Sequence of chain 1.B:
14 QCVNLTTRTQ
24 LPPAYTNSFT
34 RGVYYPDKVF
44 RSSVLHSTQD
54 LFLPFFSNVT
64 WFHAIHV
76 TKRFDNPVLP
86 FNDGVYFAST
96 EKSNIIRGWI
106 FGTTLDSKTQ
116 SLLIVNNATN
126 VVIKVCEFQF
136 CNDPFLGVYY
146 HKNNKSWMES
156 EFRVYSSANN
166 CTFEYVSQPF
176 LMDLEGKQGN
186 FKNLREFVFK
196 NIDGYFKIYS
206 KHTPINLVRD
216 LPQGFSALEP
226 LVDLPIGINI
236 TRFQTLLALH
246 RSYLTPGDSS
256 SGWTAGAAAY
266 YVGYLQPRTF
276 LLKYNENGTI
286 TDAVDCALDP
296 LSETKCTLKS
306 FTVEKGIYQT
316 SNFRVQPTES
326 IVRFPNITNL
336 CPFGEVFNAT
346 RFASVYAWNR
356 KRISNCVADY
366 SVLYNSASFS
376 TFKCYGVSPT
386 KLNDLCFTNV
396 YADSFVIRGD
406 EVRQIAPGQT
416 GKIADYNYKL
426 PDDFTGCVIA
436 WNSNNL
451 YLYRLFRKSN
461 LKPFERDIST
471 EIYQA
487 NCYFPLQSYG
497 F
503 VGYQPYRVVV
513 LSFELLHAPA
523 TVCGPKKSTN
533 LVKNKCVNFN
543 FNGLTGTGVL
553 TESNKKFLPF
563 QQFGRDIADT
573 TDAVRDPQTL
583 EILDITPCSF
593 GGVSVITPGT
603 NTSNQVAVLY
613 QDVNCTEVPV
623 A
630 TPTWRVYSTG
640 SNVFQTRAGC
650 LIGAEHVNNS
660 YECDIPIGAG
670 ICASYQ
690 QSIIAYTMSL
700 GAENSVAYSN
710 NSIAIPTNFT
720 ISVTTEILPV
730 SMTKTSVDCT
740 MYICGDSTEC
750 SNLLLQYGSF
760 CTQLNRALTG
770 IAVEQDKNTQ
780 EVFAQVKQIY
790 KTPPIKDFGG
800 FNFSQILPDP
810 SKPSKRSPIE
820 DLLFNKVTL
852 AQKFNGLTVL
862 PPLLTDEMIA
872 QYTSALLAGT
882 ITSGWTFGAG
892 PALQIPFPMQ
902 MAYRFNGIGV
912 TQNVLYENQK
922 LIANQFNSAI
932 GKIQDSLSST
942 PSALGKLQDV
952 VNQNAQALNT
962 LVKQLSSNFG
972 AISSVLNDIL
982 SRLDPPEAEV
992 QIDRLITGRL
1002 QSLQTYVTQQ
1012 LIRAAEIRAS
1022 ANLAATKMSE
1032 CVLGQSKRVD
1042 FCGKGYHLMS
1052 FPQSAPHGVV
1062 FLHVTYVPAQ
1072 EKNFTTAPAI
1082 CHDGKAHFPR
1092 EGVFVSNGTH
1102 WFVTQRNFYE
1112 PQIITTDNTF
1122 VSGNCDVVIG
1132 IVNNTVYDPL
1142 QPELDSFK

Binding-site contacts:
Ligand atom C5 contacts residue ASN1098 of chain 1.B at 3.7 Å.
Ligand atom C5 contacts residue HIS1101 of chain 1.B at 3.9 Å.
Ligand atom O5 contacts residue HIS1101 of chain 1.B at 4.2 Å.
Ligand atom C2 contacts residue ASN1098 of chain 1.B at 2.4 Å.
Ligand atom C1 contacts residue ASN1098 of chain 1.B at 1.4 Å.
Ligand atom O7 contacts residue THR1100 of chain 1.B at 2.9 Å (h-bond).
Ligand atom C8 contacts residue ASN1098 of chain 1.B at 4.5 Å.
Ligand atom C7 contacts residue ASN1098 of chain 1.B at 3.6 Å.
Ligand atom C6 contacts residue HIS1101 of chain 1.B at 3.5 Å.
Ligand atom C3 contacts residue ASN1098 of chain 1.B at 3.8 Å.
Ligand atom O6 contacts residue HIS1101 of chain 1.B at 3.5 Å (h-bond).
Ligand atom C5 contacts residue PHE1103 of chain 1.B at 4.5 Å (hydrophobic).
Ligand atom N2 contacts residue ASN1098 of chain 1.B at 2.9 Å (h-bond).
Ligand atom C1 contacts residue THR1100 of chain 1.B at 3.9 Å.
Ligand atom O5 contacts residue PHE1103 of chain 1.B at 4.1 Å.
Ligand atom O6 contacts residue PHE1103 of chain 1.B at 3.2 Å.
Ligand atom C8 contacts residue THR1100 of chain 1.B at 4.3 Å.
Ligand atom O5 contacts residue ASN1098 of chain 1.B at 2.3 Å (h-bond).
Ligand atom O7 contacts residue ASN1098 of chain 1.B at 3.9 Å.
Ligand atom C7 contacts residue THR1100 of chain 1.B at 3.8 Å.
Ligand atom C6 contacts residue PHE1103 of chain 1.B at 3.7 Å (hydrophobic).
Ligand atom C4 contacts residue ASN1098 of chain 1.B at 4.1 Å.

A protein and the small-molecule ligand that binds it are described below.
Small molecule (SMILES): CC(=O)N[C@H]1[C@H](O[C@H]2[C@H](O)[C@@H](NC(C)=O)CO[C@@H]2CO)O[C@H](CO)[C@@H](O)[C@@H]1O